The protein below binds the small molecule below.
Small molecule (SMILES): Cc1ncsc1-c1cc2c(cc1F)[C@@H](NC(=O)[C@@H]1C[C@@H](O)CN1C(=O)[C@@H](NC(=O)C1(F)CC1)C(C)(C)C)CCC2

Sequence of chain 1.F:
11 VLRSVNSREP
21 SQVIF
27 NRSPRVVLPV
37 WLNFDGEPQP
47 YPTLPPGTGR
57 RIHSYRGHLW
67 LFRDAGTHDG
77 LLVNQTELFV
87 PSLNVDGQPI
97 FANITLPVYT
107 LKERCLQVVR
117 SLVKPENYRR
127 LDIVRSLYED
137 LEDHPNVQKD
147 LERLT

Binding-site contacts:
Ligand atom O4 contacts residue TYR61 of chain 1.F at 3.6 Å.
Ligand atom O1 contacts residue HIS64 of chain 1.F at 2.8 Å (h-bond).
Ligand atom O2 contacts residue TYR47 of chain 1.F at 2.9 Å (h-bond).
Ligand atom C16 contacts residue TYR47 of chain 1.F at 3.4 Å (hydrophobic).
Ligand atom C10 contacts residue SER60 of chain 1.F at 3.6 Å.
Ligand atom O3 contacts residue TYR61 of chain 1.F at 3.8 Å.
Ligand atom C28 contacts residue ASN16 of chain 1.F at 3.5 Å.
Ligand atom N2 contacts residue TYR47 of chain 1.F at 3.8 Å.
Ligand atom N1 contacts residue TYR61 of chain 1.F at 3.8 Å.
Ligand atom C22 contacts residue LEU50 of chain 1.F at 3.6 Å (hydrophobic).
Ligand atom C17 contacts residue TYR47 of chain 1.F at 3.4 Å (hydrophobic).
Ligand atom C11 contacts residue TYR47 of chain 1.F at 3.4 Å (hydrophobic).
Ligand atom C9 contacts residue HIS64 of chain 1.F at 3.4 Å.
Ligand atom F2 contacts residue TRP66 of chain 1.F at 3.4 Å.
Ligand atom C12 contacts residue TYR47 of chain 1.F at 3.8 Å (hydrophobic).
Ligand atom O1 contacts residue SER60 of chain 1.F at 2.5 Å (h-bond).
Ligand atom S1 contacts residue PRO48 of chain 1.F at 3.4 Å (h-bond).
Ligand atom N4 contacts residue ARG56 of chain 1.F at 3.7 Å.
Ligand atom C2 contacts residue TYR61 of chain 1.F at 3.5 Å (hydrophobic).
Ligand atom C29 contacts residue ARG18 of chain 1.F at 3.7 Å.
Ligand atom C10 contacts residue HIS64 of chain 1.F at 3.3 Å.
Ligand atom C13 contacts residue HIS59 of chain 1.F at 3.8 Å.
Ligand atom O4 contacts residue PHE40 of chain 1.F at 3.5 Å.
Ligand atom C11 contacts residue TRP66 of chain 1.F at 3.4 Å (hydrophobic).
Ligand atom C1 contacts residue TYR61 of chain 1.F at 3.7 Å (hydrophobic).
Ligand atom F1 contacts residue TYR61 of chain 1.F at 3.0 Å.
Ligand atom C8 contacts residue TYR61 of chain 1.F at 3.7 Å (hydrophobic).
Ligand atom C13 contacts residue TYR47 of chain 1.F at 3.5 Å (hydrophobic).
Ligand atom C5 contacts residue TYR47 of chain 1.F at 3.3 Å (hydrophobic).
Ligand atom C12 contacts residue HIS59 of chain 1.F at 3.5 Å.
Ligand atom O4 contacts residue HIS64 of chain 1.F at 3.1 Å.
Ligand atom C10 contacts residue TRP37 of chain 1.F at 3.6 Å (hydrophobic).
Ligand atom C9 contacts residue TRP37 of chain 1.F at 3.5 Å (hydrophobic).
Ligand atom C10 contacts residue TRP66 of chain 1.F at 3.7 Å (hydrophobic).
Ligand atom O1 contacts residue TYR61 of chain 1.F at 3.5 Å.
Ligand atom N3 contacts residue HIS59 of chain 1.F at 3.0 Å (h-bond).
Ligand atom C29 contacts residue ASN16 of chain 1.F at 3.6 Å.
Ligand atom C5 contacts residue TRP37 of chain 1.F at 3.5 Å (hydrophobic).
Ligand atom F2 contacts residue TYR47 of chain 1.F at 3.5 Å.
Ligand atom C22 contacts residue PRO48 of chain 1.F at 2.9 Å (hydrophobic).